Sequence of chain 1.B:
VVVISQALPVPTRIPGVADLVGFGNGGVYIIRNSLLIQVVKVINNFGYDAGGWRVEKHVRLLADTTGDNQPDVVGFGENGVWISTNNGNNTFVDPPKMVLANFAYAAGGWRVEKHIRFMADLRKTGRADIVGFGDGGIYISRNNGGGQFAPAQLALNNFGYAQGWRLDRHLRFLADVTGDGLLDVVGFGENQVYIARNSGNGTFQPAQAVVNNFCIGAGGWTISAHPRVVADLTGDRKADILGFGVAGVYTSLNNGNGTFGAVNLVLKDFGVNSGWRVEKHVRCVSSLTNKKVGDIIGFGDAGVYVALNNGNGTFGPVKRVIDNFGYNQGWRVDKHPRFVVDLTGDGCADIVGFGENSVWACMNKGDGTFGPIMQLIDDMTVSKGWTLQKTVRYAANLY

This small molecule binds to this protein.
Small molecule (SMILES): CC(=O)N[C@H]1[C@H](O[C@@H]2[C@@H](O)[C@H](O)O[C@H](CO)[C@@H]2O)O[C@H](CO)[C@@H](O)[C@@H]1O

Binding-site contacts:
Ligand atom O4 contacts residue ASN80 of chain 1.B at 2.8 Å (h-bond).
Ligand atom C5 contacts residue TRP83 of chain 1.B at 4.1 Å (hydrophobic).
Ligand atom C6 contacts residue TRP83 of chain 1.B at 3.7 Å (hydrophobic).
Ligand atom C8 contacts residue TRP54 of chain 1.B at 3.7 Å (hydrophobic).
Ligand atom C7 contacts residue TRP54 of chain 1.B at 3.8 Å (hydrophobic).
Ligand atom C7 contacts residue GLY52 of chain 1.B at 3.6 Å.
Ligand atom C2 contacts residue ASN80 of chain 1.B at 4.1 Å.
Ligand atom C2 contacts residue TRP83 of chain 1.B at 4.1 Å (hydrophobic).
Ligand atom C7 contacts residue GLY78 of chain 1.B at 4.3 Å.
Ligand atom N2 contacts residue TRP54 of chain 1.B at 3.4 Å (h-bond).
Ligand atom C8 contacts residue GLY53 of chain 1.B at 3.9 Å.
Ligand atom O2 contacts residue GLU79 of chain 1.B at 3.8 Å.
Ligand atom C4 contacts residue ASN46 of chain 1.B at 4.1 Å.
Ligand atom C8 contacts residue HIS59 of chain 1.B at 3.5 Å.
Ligand atom O5 contacts residue ASN80 of chain 1.B at 3.5 Å (h-bond).
Ligand atom O7 contacts residue TRP83 of chain 1.B at 3.8 Å.
Ligand atom C5 contacts residue ASN80 of chain 1.B at 3.8 Å.
Ligand atom O7 contacts residue TRP54 of chain 1.B at 4.1 Å.
Ligand atom O7 contacts residue GLY78 of chain 1.B at 3.6 Å.
Ligand atom O3 contacts residue TRP54 of chain 1.B at 3.0 Å (h-bond).
Ligand atom C8 contacts residue GLU79 of chain 1.B at 3.9 Å.
Ligand atom N2 contacts residue GLY52 of chain 1.B at 3.0 Å (h-bond).
Ligand atom C3 contacts residue TRP54 of chain 1.B at 3.9 Å (hydrophobic).
Ligand atom C3 contacts residue ASN46 of chain 1.B at 3.5 Å.
Ligand atom C4 contacts residue TRP83 of chain 1.B at 3.9 Å (hydrophobic).
Ligand atom C2 contacts residue TRP54 of chain 1.B at 4.2 Å (hydrophobic).
Ligand atom C8 contacts residue GLY52 of chain 1.B at 3.3 Å.
Ligand atom C6 contacts residue ASN80 of chain 1.B at 3.7 Å.
Ligand atom O7 contacts residue GLU79 of chain 1.B at 2.9 Å (salt-bridge).
Ligand atom C1 contacts residue GLY52 of chain 1.B at 4.3 Å.
Ligand atom O3 contacts residue ASN46 of chain 1.B at 2.6 Å (h-bond).
Ligand atom O5 contacts residue TRP83 of chain 1.B at 3.7 Å.
Ligand atom C7 contacts residue GLU79 of chain 1.B at 3.8 Å.
Ligand atom C2 contacts residue GLU79 of chain 1.B at 3.9 Å.
Ligand atom C4 contacts residue ASN80 of chain 1.B at 3.8 Å.
Ligand atom C1 contacts residue ASN80 of chain 1.B at 4.4 Å.
Ligand atom C2 contacts residue GLY52 of chain 1.B at 3.9 Å.
Ligand atom C3 contacts residue GLY52 of chain 1.B at 4.1 Å.
Ligand atom O4 contacts residue ASN46 of chain 1.B at 2.9 Å (h-bond).
Ligand atom C8 contacts residue GLY78 of chain 1.B at 4.3 Å.